The small molecule below binds the protein below.
Small molecule (SMILES): O=C(O)c1ccnc(-c2cn[nH]n2)c1

Binding-site contacts:
Ligand atom N7 contacts residue HIS189 of chain 1.B at 3.5 Å (h-bond).
Ligand atom N3 contacts residue HIS189 of chain 1.B at 3.3 Å (h-bond).
Ligand atom C6 contacts residue TYR178 of chain 1.B at 4.2 Å (hydrophobic).
Ligand atom O contacts residue LYS207 of chain 1.B at 2.9 Å (salt-bridge).
Ligand atom C1 contacts residue TRP209 of chain 1.B at 3.7 Å (hydrophobic).
Ligand atom O1 contacts residue PHE186 of chain 1.B at 3.8 Å.
Ligand atom O contacts residue PHE186 of chain 1.B at 4.0 Å.
Ligand atom C contacts residue ASN199 of chain 1.B at 4.0 Å.
Ligand atom C6 contacts residue NI1 of chain 1.I at 3.2 Å.
Ligand atom C contacts residue TRP209 of chain 1.B at 3.9 Å (hydrophobic).
Ligand atom C5 contacts residue PHE186 of chain 1.B at 3.6 Å (hydrophobic).
Ligand atom N2 contacts residue LYS242 of chain 1.B at 3.6 Å.
Ligand atom N2 contacts residue HIS189 of chain 1.B at 4.1 Å.
Ligand atom O contacts residue ASN199 of chain 1.B at 3.7 Å.
Ligand atom O1 contacts residue TYR178 of chain 1.B at 3.7 Å.
Ligand atom N2 contacts residue GLU191 of chain 1.B at 3.7 Å.
Ligand atom C5 contacts residue LYS207 of chain 1.B at 4.0 Å.
Ligand atom C contacts residue PHE186 of chain 1.B at 3.4 Å (hydrophobic).
Ligand atom C7 contacts residue TYR178 of chain 1.B at 3.5 Å (hydrophobic).
Ligand atom C5 contacts residue TYR178 of chain 1.B at 4.2 Å (hydrophobic).
Ligand atom C1 contacts residue PHE186 of chain 1.B at 3.6 Å (hydrophobic).
Ligand atom N2 contacts residue NI1 of chain 1.I at 3.6 Å (h-bond).
Ligand atom C4 contacts residue PHE186 of chain 1.B at 3.7 Å (hydrophobic).
Ligand atom N7 contacts residue PHE186 of chain 1.B at 4.3 Å.
Ligand atom C3 contacts residue TYR178 of chain 1.B at 4.1 Å (hydrophobic).
Ligand atom N1 contacts residue TYR178 of chain 1.B at 3.9 Å.
Ligand atom N3 contacts residue NI1 of chain 1.I at 2.5 Å (h-bond).
Ligand atom O contacts residue TYR133 of chain 1.B at 3.1 Å (h-bond).
Ligand atom C1 contacts residue HIS277 of chain 1.B at 3.9 Å.
Ligand atom C2 contacts residue HIS189 of chain 1.B at 3.9 Å.
Ligand atom C1 contacts residue NI1 of chain 1.I at 3.4 Å.
Ligand atom N7 contacts residue HIS277 of chain 1.B at 3.9 Å.
Ligand atom C6 contacts residue HIS189 of chain 1.B at 3.6 Å.
Ligand atom C5 contacts residue TYR133 of chain 1.B at 3.1 Å (hydrophobic).
Ligand atom N3 contacts residue GLU191 of chain 1.B at 3.5 Å (salt-bridge).
Ligand atom C3 contacts residue PHE186 of chain 1.B at 4.1 Å (hydrophobic).
Ligand atom C2 contacts residue NI1 of chain 1.I at 3.2 Å.
Ligand atom O1 contacts residue TYR133 of chain 1.B at 2.3 Å (h-bond).
Ligand atom N7 contacts residue NI1 of chain 1.I at 2.4 Å (h-bond).
Ligand atom N1 contacts residue LYS242 of chain 1.B at 3.6 Å.

Sequence of chain 1.B:
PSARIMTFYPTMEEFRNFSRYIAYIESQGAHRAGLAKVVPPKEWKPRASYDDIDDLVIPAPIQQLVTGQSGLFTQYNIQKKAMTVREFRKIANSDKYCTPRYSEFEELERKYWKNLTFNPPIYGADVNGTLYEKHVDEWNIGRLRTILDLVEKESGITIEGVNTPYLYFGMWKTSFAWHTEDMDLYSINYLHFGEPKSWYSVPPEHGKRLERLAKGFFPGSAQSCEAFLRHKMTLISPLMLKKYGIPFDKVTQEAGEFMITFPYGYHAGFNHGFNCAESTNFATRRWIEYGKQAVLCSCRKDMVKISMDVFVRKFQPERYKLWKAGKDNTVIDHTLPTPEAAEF